Binding-site contacts:
Ligand atom C5 contacts residue SER822 of chain 1.A at 4.3 Å.
Ligand atom C8 contacts residue ASN820 of chain 1.A at 4.3 Å.
Ligand atom C7 contacts residue ASN820 of chain 1.A at 3.2 Å.
Ligand atom O5 contacts residue ASN820 of chain 1.A at 2.4 Å (h-bond).
Ligand atom C1 contacts residue ASN820 of chain 1.A at 1.5 Å.
Ligand atom N2 contacts residue ASN820 of chain 1.A at 2.9 Å (h-bond).
Ligand atom C4 contacts residue ASN820 of chain 1.A at 4.3 Å.
Ligand atom O5 contacts residue SER822 of chain 1.A at 4.1 Å.
Ligand atom C1 contacts residue SER822 of chain 1.A at 3.6 Å.
Ligand atom C5 contacts residue ASN820 of chain 1.A at 3.7 Å.
Ligand atom O6 contacts residue GLN823 of chain 1.A at 3.0 Å (h-bond).
Ligand atom C3 contacts residue ASN820 of chain 1.A at 3.9 Å.
Ligand atom C6 contacts residue GLN823 of chain 1.A at 4.1 Å.
Ligand atom O7 contacts residue ASN820 of chain 1.A at 3.0 Å (h-bond).
Ligand atom C2 contacts residue ASN820 of chain 1.A at 2.5 Å.
Ligand atom O5 contacts residue GLN823 of chain 1.A at 4.3 Å.

Sequence of chain 1.A:
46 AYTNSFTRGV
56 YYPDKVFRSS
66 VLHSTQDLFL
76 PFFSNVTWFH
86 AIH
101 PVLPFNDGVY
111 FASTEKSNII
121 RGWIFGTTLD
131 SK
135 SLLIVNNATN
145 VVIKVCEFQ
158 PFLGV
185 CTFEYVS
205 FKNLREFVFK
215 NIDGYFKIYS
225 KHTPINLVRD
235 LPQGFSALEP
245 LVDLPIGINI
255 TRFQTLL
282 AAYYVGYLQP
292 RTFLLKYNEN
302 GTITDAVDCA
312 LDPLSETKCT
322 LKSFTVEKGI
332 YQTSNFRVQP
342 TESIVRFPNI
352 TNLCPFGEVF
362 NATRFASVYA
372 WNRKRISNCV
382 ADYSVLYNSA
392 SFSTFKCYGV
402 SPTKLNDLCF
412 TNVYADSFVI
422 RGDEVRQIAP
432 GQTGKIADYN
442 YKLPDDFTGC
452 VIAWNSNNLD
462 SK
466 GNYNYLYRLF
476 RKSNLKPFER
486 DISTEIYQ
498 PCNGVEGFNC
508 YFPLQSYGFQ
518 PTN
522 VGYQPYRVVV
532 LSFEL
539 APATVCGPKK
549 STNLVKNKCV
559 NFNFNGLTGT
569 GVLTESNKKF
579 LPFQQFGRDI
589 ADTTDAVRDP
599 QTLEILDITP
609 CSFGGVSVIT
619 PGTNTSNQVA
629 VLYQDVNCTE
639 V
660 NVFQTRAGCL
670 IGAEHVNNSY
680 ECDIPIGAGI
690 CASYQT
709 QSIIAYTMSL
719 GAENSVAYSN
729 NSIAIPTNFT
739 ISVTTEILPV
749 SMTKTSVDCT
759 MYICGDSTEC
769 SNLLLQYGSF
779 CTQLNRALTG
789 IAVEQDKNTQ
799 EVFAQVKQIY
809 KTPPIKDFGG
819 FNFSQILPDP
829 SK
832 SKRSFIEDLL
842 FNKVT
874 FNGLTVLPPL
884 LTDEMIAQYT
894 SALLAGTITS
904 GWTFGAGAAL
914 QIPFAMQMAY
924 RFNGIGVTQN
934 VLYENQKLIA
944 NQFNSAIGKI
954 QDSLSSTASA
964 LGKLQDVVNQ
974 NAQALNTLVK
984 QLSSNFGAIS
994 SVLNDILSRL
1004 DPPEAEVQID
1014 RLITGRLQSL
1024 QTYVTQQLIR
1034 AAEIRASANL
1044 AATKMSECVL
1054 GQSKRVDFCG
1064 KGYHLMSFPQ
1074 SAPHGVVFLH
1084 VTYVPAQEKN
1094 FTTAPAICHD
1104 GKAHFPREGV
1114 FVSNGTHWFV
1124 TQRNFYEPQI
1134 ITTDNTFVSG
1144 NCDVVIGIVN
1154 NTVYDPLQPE

A protein and the small-molecule ligand that binds it are described below.
Small molecule (SMILES): CC(=O)N[C@H]1[C@H](O[C@H]2[C@H](O)[C@@H](NC(C)=O)CO[C@@H]2CO)O[C@H](CO)[C@@H](O)[C@@H]1O